Binding-site contacts:
Ligand atom C6 contacts residue ARG94 of chain 1.B at 4.1 Å.
Ligand atom O3 contacts residue GLU95 of chain 1.B at 2.4 Å (salt-bridge).
Ligand atom C4 contacts residue LYS98 of chain 1.B at 3.3 Å.
Ligand atom O6 contacts residue PHE432 of chain 1.B at 3.7 Å.
Ligand atom O4 contacts residue LYS98 of chain 1.B at 2.6 Å (salt-bridge).
Ligand atom O6 contacts residue LYS411 of chain 1.B at 4.0 Å.
Ligand atom O6 contacts residue ARG94 of chain 1.B at 3.4 Å (salt-bridge).
Ligand atom O6 contacts residue GLU415 of chain 1.B at 2.7 Å (salt-bridge).
Ligand atom C3 contacts residue GLU429 of chain 1.B at 4.3 Å.
Ligand atom O5 contacts residue ARG94 of chain 1.B at 3.5 Å (salt-bridge).
Ligand atom C1 contacts residue TRP40 of chain 1.B at 4.2 Å (hydrophobic).
Ligand atom C4 contacts residue GLU429 of chain 1.B at 3.4 Å.
Ligand atom O4 contacts residue GLU429 of chain 1.B at 3.2 Å (salt-bridge).
Ligand atom O6 contacts residue TRP430 of chain 1.B at 3.3 Å (h-bond).
Ligand atom C1 contacts residue ARG94 of chain 1.B at 3.6 Å.
Ligand atom O6 contacts residue GLU429 of chain 1.B at 3.1 Å (salt-bridge).
Ligand atom C2 contacts residue ARG94 of chain 1.B at 3.9 Å.
Ligand atom C6 contacts residue LYS411 of chain 1.B at 3.6 Å.
Ligand atom O5 contacts residue GLU415 of chain 1.B at 4.2 Å.
Ligand atom C6 contacts residue TRP430 of chain 1.B at 4.0 Å (hydrophobic).
Ligand atom O3 contacts residue ARG94 of chain 1.B at 3.9 Å.
Ligand atom O1 contacts residue VAL37 of chain 1.B at 3.8 Å.
Ligand atom O1 contacts residue TRP40 of chain 1.B at 3.5 Å.
Ligand atom C6 contacts residue GLU415 of chain 1.B at 3.2 Å.
Ligand atom O4 contacts residue LYS411 of chain 1.B at 2.7 Å (salt-bridge).
Ligand atom O3 contacts residue GLU429 of chain 1.B at 4.0 Å.
Ligand atom C4 contacts residue LYS411 of chain 1.B at 3.5 Å.
Ligand atom O4 contacts residue GLU415 of chain 1.B at 4.2 Å.
Ligand atom C6 contacts residue GLU429 of chain 1.B at 3.8 Å.
Ligand atom C6 contacts residue TRP430 of chain 1.B at 3.1 Å (hydrophobic).
Ligand atom C5 contacts residue GLU415 of chain 1.B at 3.3 Å.
Ligand atom O2 contacts residue ASP92 of chain 1.B at 4.1 Å.
Ligand atom O2 contacts residue GLU95 of chain 1.B at 4.1 Å.
Ligand atom C5 contacts residue LYS411 of chain 1.B at 3.5 Å.
Ligand atom C3 contacts residue GLU95 of chain 1.B at 3.4 Å.
Ligand atom O3 contacts residue LYS98 of chain 1.B at 2.8 Å (salt-bridge).
Ligand atom O6 contacts residue TRP430 of chain 1.B at 3.0 Å (h-bond).
Ligand atom C6 contacts residue PHE432 of chain 1.B at 4.1 Å (hydrophobic).
Ligand atom C1 contacts residue VAL37 of chain 1.B at 3.7 Å (hydrophobic).
Ligand atom C3 contacts residue LYS98 of chain 1.B at 3.6 Å.

The small molecule below binds the protein below.
Small molecule (SMILES): OC[C@H]1O[C@@](CO)(O[C@H]2O[C@H](CO)[C@@H](O)[C@H](O)[C@H]2O)[C@@H](O)[C@@H]1O

Sequence of chain 1.B:
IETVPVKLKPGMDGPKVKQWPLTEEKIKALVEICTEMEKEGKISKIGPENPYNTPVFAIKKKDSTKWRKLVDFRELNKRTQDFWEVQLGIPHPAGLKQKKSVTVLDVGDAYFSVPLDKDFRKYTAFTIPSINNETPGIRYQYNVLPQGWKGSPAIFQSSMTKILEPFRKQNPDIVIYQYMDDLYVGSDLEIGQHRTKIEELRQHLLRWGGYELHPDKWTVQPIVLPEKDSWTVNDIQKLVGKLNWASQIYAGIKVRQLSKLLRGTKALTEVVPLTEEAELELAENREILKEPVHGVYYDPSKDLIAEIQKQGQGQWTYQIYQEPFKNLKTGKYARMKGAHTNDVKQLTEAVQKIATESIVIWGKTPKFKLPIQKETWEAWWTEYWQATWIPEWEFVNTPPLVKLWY